Binding-site contacts:
Ligand atom C18 contacts residue PHE319 of chain 1.D at 4.3 Å (hydrophobic).
Ligand atom C26 contacts residue TRP315 of chain 1.D at 4.5 Å (hydrophobic).
Ligand atom C10 contacts residue LEU518 of chain 1.D at 4.1 Å (hydrophobic).
Ligand atom O80 contacts residue ALA522 of chain 1.D at 3.5 Å.
Ligand atom C01 contacts residue PHE319 of chain 1.D at 4.0 Å (hydrophobic).
Ligand atom C77 contacts residue ALA522 of chain 1.D at 3.9 Å (hydrophobic).
Ligand atom C18 contacts residue TRP318 of chain 1.D at 4.0 Å (hydrophobic).
Ligand atom C50 contacts residue TRP315 of chain 1.D at 3.9 Å (hydrophobic).
Ligand atom C75 contacts residue MET521 of chain 1.D at 3.9 Å (hydrophobic).
Ligand atom C11 contacts residue PHE319 of chain 1.D at 4.4 Å (hydrophobic).
Ligand atom C77 contacts residue VAL525 of chain 1.D at 3.8 Å (hydrophobic).
Ligand atom C19 contacts residue TRP315 of chain 1.D at 4.3 Å (hydrophobic).
Ligand atom C19 contacts residue PHE319 of chain 1.D at 3.8 Å (hydrophobic).
Ligand atom C75 contacts residue LEU518 of chain 1.D at 3.8 Å (hydrophobic).
Ligand atom C48 contacts residue TRP315 of chain 1.D at 3.8 Å (hydrophobic).
Ligand atom C12 contacts residue PHE319 of chain 1.D at 3.5 Å (hydrophobic).
Ligand atom C21 contacts residue TRP315 of chain 1.D at 4.0 Å (hydrophobic).
Ligand atom C81 contacts residue VAL525 of chain 1.D at 3.9 Å (hydrophobic).
Ligand atom C10 contacts residue PHE319 of chain 1.D at 3.8 Å (hydrophobic).
Ligand atom O25 contacts residue TRP318 of chain 1.D at 4.3 Å.
Ligand atom O20 contacts residue TRP318 of chain 1.D at 4.4 Å.
Ligand atom C18 contacts residue TRP315 of chain 1.D at 4.2 Å (hydrophobic).
Ligand atom C78 contacts residue VAL525 of chain 1.D at 4.1 Å (hydrophobic).
Ligand atom C78 contacts residue ALA522 of chain 1.D at 4.0 Å (hydrophobic).
Ligand atom C22 contacts residue TRP315 of chain 1.D at 3.8 Å (hydrophobic).
Ligand atom C09 contacts residue PHE319 of chain 1.D at 3.2 Å (hydrophobic).
Ligand atom C17 contacts residue TRP315 of chain 1.D at 4.2 Å (hydrophobic).
Ligand atom C26 contacts residue TRP318 of chain 1.D at 3.5 Å (hydrophobic).
Ligand atom C74 contacts residue MET521 of chain 1.D at 4.3 Å (hydrophobic).
Ligand atom C24 contacts residue TRP315 of chain 1.D at 3.5 Å (hydrophobic).
Ligand atom C21 contacts residue TRP318 of chain 1.D at 4.1 Å (hydrophobic).
Ligand atom C75 contacts residue ALA522 of chain 1.D at 3.8 Å (hydrophobic).
Ligand atom C23 contacts residue TRP315 of chain 1.D at 3.9 Å (hydrophobic).
Ligand atom C79 contacts residue ALA522 of chain 1.D at 3.8 Å (hydrophobic).

Sequence of chain 1.D:
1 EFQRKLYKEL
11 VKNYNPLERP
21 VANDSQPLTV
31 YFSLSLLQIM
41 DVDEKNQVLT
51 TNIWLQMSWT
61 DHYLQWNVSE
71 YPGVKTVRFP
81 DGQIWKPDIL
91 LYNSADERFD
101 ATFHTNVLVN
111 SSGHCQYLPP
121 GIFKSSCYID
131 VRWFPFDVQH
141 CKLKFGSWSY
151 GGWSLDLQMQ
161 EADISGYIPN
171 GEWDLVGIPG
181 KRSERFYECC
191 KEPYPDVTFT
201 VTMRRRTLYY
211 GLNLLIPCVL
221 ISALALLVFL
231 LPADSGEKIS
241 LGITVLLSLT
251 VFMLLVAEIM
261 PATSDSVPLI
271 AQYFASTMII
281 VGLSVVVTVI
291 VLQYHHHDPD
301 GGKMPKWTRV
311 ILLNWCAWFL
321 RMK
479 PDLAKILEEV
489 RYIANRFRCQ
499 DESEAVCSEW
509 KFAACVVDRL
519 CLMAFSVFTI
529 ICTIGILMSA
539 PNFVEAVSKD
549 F

The protein below binds the small molecule below.
Small molecule (SMILES): COCC(CCO[C@H]1CC[C@@]2(C)C(=CC[C@H]3[C@@H]4C[C@@H]5O[C@]6(CC[C@@H](C)CO6)[C@@H](C)[C@@H]5[C@@]4(C)CC[C@@H]32)C1)COC